Sequence of chain 1.A:
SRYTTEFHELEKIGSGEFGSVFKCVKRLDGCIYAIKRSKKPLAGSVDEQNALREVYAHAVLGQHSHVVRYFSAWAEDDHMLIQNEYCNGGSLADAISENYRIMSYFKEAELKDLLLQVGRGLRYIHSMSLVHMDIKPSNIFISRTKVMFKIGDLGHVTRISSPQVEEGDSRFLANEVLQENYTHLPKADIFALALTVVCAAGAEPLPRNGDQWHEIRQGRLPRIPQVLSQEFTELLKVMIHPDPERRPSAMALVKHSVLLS

A protein and the small-molecule ligand that binds it are described below.
Small molecule (SMILES): C=CCn1c(=O)c2cnc(Nc3ccc(N4CCN(C)CC4)cc3)nc2n1-c1cccc([C@H](O)C(F)(F)F)n1

Binding-site contacts:
Ligand atom N27 contacts residue PHE147 of chain 1.A at 3.5 Å.
Ligand atom N25 contacts residue PHE147 of chain 1.A at 3.3 Å.
Ligand atom C11 contacts residue CYS93 of chain 1.A at 3.5 Å (hydrophobic).
Ligand atom C15 contacts residue ALA40 of chain 1.A at 3.7 Å (hydrophobic).
Ligand atom F37 contacts residue VAL27 of chain 1.A at 3.4 Å.
Ligand atom C30 contacts residue ILE19 of chain 1.A at 3.5 Å (hydrophobic).
Ligand atom C20 contacts residue ASP177 of chain 1.A at 3.2 Å.
Ligand atom C10 contacts residue TYR92 of chain 1.A at 3.5 Å (hydrophobic).
Ligand atom F36 contacts residue PHE24 of chain 1.A at 3.0 Å.
Ligand atom C38 contacts residue GLY96 of chain 1.A at 3.8 Å.
Ligand atom F36 contacts residue VAL27 of chain 1.A at 3.7 Å.
Ligand atom C15 contacts residue GLU91 of chain 1.A at 3.0 Å.
Ligand atom C30 contacts residue GLY20 of chain 1.A at 3.6 Å.
Ligand atom C03 contacts residue ASP100 of chain 1.A at 3.8 Å.
Ligand atom C13 contacts residue CYS93 of chain 1.A at 3.8 Å (hydrophobic).
Ligand atom C10 contacts residue CYS93 of chain 1.A at 3.4 Å (hydrophobic).
Ligand atom C22 contacts residue LYS42 of chain 1.A at 3.8 Å.
Ligand atom N23 contacts residue PHE147 of chain 1.A at 3.4 Å.
Ligand atom C39 contacts residue ILE19 of chain 1.A at 3.8 Å (hydrophobic).
Ligand atom N12 contacts residue CYS93 of chain 1.A at 2.8 Å (h-bond).
Ligand atom O18 contacts residue ASN90 of chain 1.A at 3.1 Å (h-bond).
Ligand atom C31 contacts residue VAL27 of chain 1.A at 3.5 Å (hydrophobic).
Ligand atom C16 contacts residue ALA40 of chain 1.A at 3.6 Å (hydrophobic).
Ligand atom C32 contacts residue ASP177 of chain 1.A at 3.6 Å.
Ligand atom C22 contacts residue ASN90 of chain 1.A at 3.5 Å.
Ligand atom C26 contacts residue PHE147 of chain 1.A at 3.6 Å (hydrophobic).
Ligand atom N19 contacts residue PHE147 of chain 1.A at 3.7 Å.
Ligand atom C04 contacts residue ASP100 of chain 1.A at 3.6 Å.
Ligand atom F37 contacts residue LYS42 of chain 1.A at 3.4 Å.
Ligand atom C22 contacts residue ALA40 of chain 1.A at 3.6 Å (hydrophobic).
Ligand atom O18 contacts residue VAL74 of chain 1.A at 3.3 Å.
Ligand atom N14 contacts residue CYS93 of chain 1.A at 3.0 Å (h-bond).
Ligand atom C15 contacts residue CYS93 of chain 1.A at 3.8 Å (hydrophobic).
Ligand atom C07 contacts residue GLU17 of chain 1.A at 3.5 Å.
Ligand atom C11 contacts residue GLY96 of chain 1.A at 3.5 Å.
Ligand atom C13 contacts residue PHE147 of chain 1.A at 3.7 Å (hydrophobic).
Ligand atom C24 contacts residue PHE147 of chain 1.A at 3.2 Å (hydrophobic).
Ligand atom C21 contacts residue LYS42 of chain 1.A at 3.6 Å.
Ligand atom C10 contacts residue GLY96 of chain 1.A at 3.6 Å.
Ligand atom N14 contacts residue GLU91 of chain 1.A at 3.6 Å.